Binding-site contacts:
Ligand atom N2 contacts residue ASN12 of chain 27.H at 3.8 Å.
Ligand atom C7 contacts residue ASN12 of chain 27.H at 3.9 Å.
Ligand atom C5 contacts residue ASN12 of chain 27.H at 4.1 Å.
Ligand atom C1 contacts residue ASN12 of chain 27.H at 2.2 Å.
Ligand atom O5 contacts residue ASN12 of chain 27.H at 2.7 Å (h-bond).
Ligand atom C2 contacts residue ASN12 of chain 27.H at 3.2 Å.
Ligand atom O7 contacts residue ASN12 of chain 27.H at 3.7 Å.

A protein and the small-molecule ligand that binds it are described below.
Small molecule (SMILES): CC(=O)N[C@H]1[C@H](O[C@H]2[C@H](O)[C@@H](NC(C)=O)CO[C@@H]2CO)O[C@H](CO)[C@@H](O)[C@@H]1O

Sequence of chain 27.H:
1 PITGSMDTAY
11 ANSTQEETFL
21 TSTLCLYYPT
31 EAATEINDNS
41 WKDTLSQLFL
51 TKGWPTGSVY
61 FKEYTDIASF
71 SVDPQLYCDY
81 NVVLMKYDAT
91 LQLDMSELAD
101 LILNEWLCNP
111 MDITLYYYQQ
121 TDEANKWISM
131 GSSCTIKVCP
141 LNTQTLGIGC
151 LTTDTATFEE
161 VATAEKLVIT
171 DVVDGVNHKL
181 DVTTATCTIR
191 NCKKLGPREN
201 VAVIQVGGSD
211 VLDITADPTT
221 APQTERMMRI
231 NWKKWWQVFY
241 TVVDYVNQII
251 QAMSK